Binding-site contacts:
Ligand atom C10 contacts residue MET49 of chain 1.C at 3.7 Å (hydrophobic).
Ligand atom F35 contacts residue GLY125 of chain 1.C at 3.5 Å.
Ligand atom C9 contacts residue GLY125 of chain 1.C at 3.5 Å.
Ligand atom C30 contacts residue LEU175 of chain 1.C at 3.2 Å (hydrophobic).
Ligand atom C27 contacts residue MET122 of chain 1.C at 3.8 Å (hydrophobic).
Ligand atom C4 contacts residue PRO123 of chain 1.C at 3.3 Å (hydrophobic).
Ligand atom N28 contacts residue TYR119 of chain 1.C at 3.1 Å.
Ligand atom C26 contacts residue ALA68 of chain 1.C at 3.5 Å (hydrophobic).
Ligand atom F35 contacts residue ASN124 of chain 1.C at 3.5 Å.
Ligand atom C27 contacts residue ALA68 of chain 1.C at 3.5 Å (hydrophobic).
Ligand atom C3 contacts residue THR137 of chain 1.C at 3.8 Å.
Ligand atom C14 contacts residue GLY125 of chain 1.C at 3.5 Å.
Ligand atom C18 contacts residue GLY50 of chain 1.C at 3.8 Å.
Ligand atom F35 contacts residue ARG130 of chain 1.C at 3.0 Å.
Ligand atom C34 contacts residue TYR119 of chain 1.C at 3.7 Å (hydrophobic).
Ligand atom C27 contacts residue VAL120 of chain 1.C at 3.2 Å (hydrophobic).
Ligand atom O25 contacts residue TYR121 of chain 1.C at 3.7 Å.
Ligand atom C8 contacts residue MET122 of chain 1.C at 3.5 Å (hydrophobic).
Ligand atom C8 contacts residue TYR121 of chain 1.C at 3.4 Å (hydrophobic).
Ligand atom C21 contacts residue LEU175 of chain 1.C at 3.7 Å (hydrophobic).
Ligand atom C24 contacts residue ALA68 of chain 1.C at 3.6 Å (hydrophobic).
Ligand atom C9 contacts residue MET49 of chain 1.C at 3.6 Å (hydrophobic).
Ligand atom C1 contacts residue THR137 of chain 1.C at 3.6 Å.
Ligand atom O25 contacts residue ALA68 of chain 1.C at 3.5 Å.
Ligand atom C19 contacts residue VAL57 of chain 1.C at 3.7 Å (hydrophobic).
Ligand atom N29 contacts residue LEU175 of chain 1.C at 3.4 Å.
Ligand atom N29 contacts residue TYR119 of chain 1.C at 3.8 Å.
Ligand atom C11 contacts residue MET49 of chain 1.C at 3.8 Å (hydrophobic).
Ligand atom C26 contacts residue LEU175 of chain 1.C at 3.6 Å (hydrophobic).
Ligand atom C27 contacts residue TYR119 of chain 1.C at 3.7 Å (hydrophobic).
Ligand atom N7 contacts residue ILE42 of chain 1.C at 3.8 Å.
Ligand atom C6 contacts residue ILE42 of chain 1.C at 3.6 Å (hydrophobic).
Ligand atom C21 contacts residue ALA172 of chain 1.C at 3.7 Å (hydrophobic).
Ligand atom C1 contacts residue PRO123 of chain 1.C at 3.7 Å (hydrophobic).
Ligand atom C9 contacts residue MET122 of chain 1.C at 3.6 Å (hydrophobic).
Ligand atom C13 contacts residue MET49 of chain 1.C at 3.6 Å (hydrophobic).
Ligand atom O25 contacts residue MET122 of chain 1.C at 2.9 Å (h-bond).
Ligand atom N31 contacts residue LEU175 of chain 1.C at 3.5 Å.
Ligand atom C10 contacts residue MET122 of chain 1.C at 3.2 Å (hydrophobic).
Ligand atom C22 contacts residue LEU175 of chain 1.C at 3.8 Å (hydrophobic).

Sequence of chain 1.C:
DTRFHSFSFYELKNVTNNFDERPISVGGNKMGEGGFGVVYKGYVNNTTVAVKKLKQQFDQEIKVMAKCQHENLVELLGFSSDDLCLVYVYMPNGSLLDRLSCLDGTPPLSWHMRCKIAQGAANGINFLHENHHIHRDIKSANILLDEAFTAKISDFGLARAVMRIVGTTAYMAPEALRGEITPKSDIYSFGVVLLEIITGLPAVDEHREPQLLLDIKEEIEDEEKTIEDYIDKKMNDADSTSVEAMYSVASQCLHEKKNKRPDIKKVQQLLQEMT

The small molecule below binds the protein below.
Small molecule (SMILES): CC(C)(O)[C@H](F)CN1Cc2cc(NC(=O)c3cnn4cccnc34)c(N3CCOCC3)cc2C1=O